Sequence of chain 1.B:
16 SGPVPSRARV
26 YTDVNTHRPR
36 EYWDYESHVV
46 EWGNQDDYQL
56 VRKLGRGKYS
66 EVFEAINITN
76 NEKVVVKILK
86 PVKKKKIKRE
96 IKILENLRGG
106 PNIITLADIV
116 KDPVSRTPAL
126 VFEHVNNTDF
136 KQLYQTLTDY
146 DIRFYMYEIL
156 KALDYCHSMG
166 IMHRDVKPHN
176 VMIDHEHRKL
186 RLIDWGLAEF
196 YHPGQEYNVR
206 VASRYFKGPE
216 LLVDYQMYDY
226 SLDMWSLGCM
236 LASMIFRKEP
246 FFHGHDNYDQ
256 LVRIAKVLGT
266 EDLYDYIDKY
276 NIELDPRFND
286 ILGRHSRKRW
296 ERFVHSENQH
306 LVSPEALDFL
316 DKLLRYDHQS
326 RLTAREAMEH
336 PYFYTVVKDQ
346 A

This protein binds this small molecule.
Small molecule (SMILES): O=C(CCC(=O)NCCc1ccc(Cl)c(Cl)c1)NCCCCn1cnc2c(Br)c(Br)c(Br)c(Br)c21

Binding-site contacts:
Ligand atom C04 contacts residue MET235 of chain 1.B at 3.3 Å (hydrophobic).
Ligand atom C14 contacts residue PRO173 of chain 1.B at 3.4 Å (hydrophobic).
Ligand atom C21 contacts residue HIS174 of chain 1.B at 3.5 Å.
Ligand atom N18 contacts residue MET177 of chain 1.B at 3.2 Å.
Ligand atom CL1 contacts residue TYR150 of chain 1.B at 3.4 Å.
Ligand atom BR3 contacts residue ILE109 of chain 1.B at 3.6 Å.
Ligand atom O13 contacts residue TYR139 of chain 1.B at 3.0 Å (h-bond).
Ligand atom N11 contacts residue PRO173 of chain 1.B at 3.1 Å (h-bond).
Ligand atom C10 contacts residue VAL176 of chain 1.B at 3.3 Å (hydrophobic).
Ligand atom C26 contacts residue ILE188 of chain 1.B at 3.7 Å (hydrophobic).
Ligand atom O13 contacts residue PHE135 of chain 1.B at 3.3 Å.
Ligand atom C15 contacts residue PRO173 of chain 1.B at 3.4 Å (hydrophobic).
Ligand atom N11 contacts residue VAL176 of chain 1.B at 2.8 Å (h-bond).
Ligand atom C03 contacts residue MET235 of chain 1.B at 3.5 Å (hydrophobic).
Ligand atom CL1 contacts residue MET239 of chain 1.B at 3.5 Å.
Ligand atom BR3 contacts residue VAL80 of chain 1.B at 3.7 Å.
Ligand atom C15 contacts residue PHE135 of chain 1.B at 3.3 Å (hydrophobic).
Ligand atom C07 contacts residue MET239 of chain 1.B at 3.4 Å (hydrophobic).
Ligand atom BR2 contacts residue VAL130 of chain 1.B at 3.0 Å.
Ligand atom CL2 contacts residue MET239 of chain 1.B at 3.5 Å.
Ligand atom C14 contacts residue PHE135 of chain 1.B at 3.4 Å (hydrophobic).
Ligand atom BR3 contacts residue GLU128 of chain 1.B at 3.4 Å.
Ligand atom C20 contacts residue HIS174 of chain 1.B at 3.2 Å.
Ligand atom C10 contacts residue PHE135 of chain 1.B at 3.4 Å (hydrophobic).
Ligand atom C28 contacts residue MET177 of chain 1.B at 3.5 Å (hydrophobic).
Ligand atom CL1 contacts residue ILE147 of chain 1.B at 3.5 Å.
Ligand atom O17 contacts residue PHE135 of chain 1.B at 3.5 Å.
Ligand atom C12 contacts residue PRO173 of chain 1.B at 3.3 Å (hydrophobic).
Ligand atom CL1 contacts residue MET151 of chain 1.B at 3.5 Å.
Ligand atom C12 contacts residue PHE135 of chain 1.B at 3.2 Å (hydrophobic).
Ligand atom C02 contacts residue MET239 of chain 1.B at 3.2 Å (hydrophobic).
Ligand atom C03 contacts residue ILE154 of chain 1.B at 3.6 Å (hydrophobic).
Ligand atom CL2 contacts residue LEU142 of chain 1.B at 3.6 Å.
Ligand atom C30 contacts residue MET177 of chain 1.B at 3.4 Å (hydrophobic).
Ligand atom N18 contacts residue HIS174 of chain 1.B at 3.0 Å (h-bond).
Ligand atom O17 contacts residue ASN132 of chain 1.B at 3.4 Å (h-bond).
Ligand atom C15 contacts residue VAL176 of chain 1.B at 3.6 Å (hydrophobic).
Ligand atom C16 contacts residue MET177 of chain 1.B at 3.5 Å (hydrophobic).
Ligand atom N25 contacts residue ILE188 of chain 1.B at 3.6 Å.
Ligand atom N11 contacts residue PHE135 of chain 1.B at 3.3 Å.